Sequence of chain 1.A:
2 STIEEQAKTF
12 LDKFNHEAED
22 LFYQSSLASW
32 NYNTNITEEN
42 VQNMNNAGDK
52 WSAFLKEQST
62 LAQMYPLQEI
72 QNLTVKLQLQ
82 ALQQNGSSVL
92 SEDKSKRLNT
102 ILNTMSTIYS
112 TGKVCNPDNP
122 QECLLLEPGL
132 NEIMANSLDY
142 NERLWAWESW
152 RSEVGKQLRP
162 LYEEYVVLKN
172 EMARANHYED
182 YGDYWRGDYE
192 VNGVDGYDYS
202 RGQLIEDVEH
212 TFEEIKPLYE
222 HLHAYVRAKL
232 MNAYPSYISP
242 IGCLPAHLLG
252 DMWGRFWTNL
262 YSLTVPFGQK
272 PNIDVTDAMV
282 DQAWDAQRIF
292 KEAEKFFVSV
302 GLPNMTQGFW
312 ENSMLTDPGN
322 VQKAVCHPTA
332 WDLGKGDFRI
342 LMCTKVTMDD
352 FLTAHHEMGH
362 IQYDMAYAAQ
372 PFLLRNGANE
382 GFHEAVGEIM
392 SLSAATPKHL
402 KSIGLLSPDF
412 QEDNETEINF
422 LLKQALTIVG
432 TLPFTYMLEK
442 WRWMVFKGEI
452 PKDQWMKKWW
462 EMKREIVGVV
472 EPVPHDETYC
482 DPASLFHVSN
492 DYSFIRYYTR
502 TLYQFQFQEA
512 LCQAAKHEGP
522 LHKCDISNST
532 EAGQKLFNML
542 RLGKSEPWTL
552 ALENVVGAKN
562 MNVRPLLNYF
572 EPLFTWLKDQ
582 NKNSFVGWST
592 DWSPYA

Binding-site contacts:
Ligand atom O5 contacts residue LYS9 of chain 1.A at 3.7 Å.
Ligand atom C1 contacts residue ASN73 of chain 1.A at 1.4 Å.
Ligand atom C6 contacts residue LYS9 of chain 1.A at 4.4 Å.
Ligand atom C1 contacts residue LYS9 of chain 1.A at 4.1 Å.
Ligand atom C4 contacts residue ASN73 of chain 1.A at 4.2 Å.
Ligand atom N2 contacts residue THR75 of chain 1.A at 4.5 Å.
Ligand atom C8 contacts residue ASN73 of chain 1.A at 4.2 Å.
Ligand atom C2 contacts residue ASN73 of chain 1.A at 2.4 Å.
Ligand atom C5 contacts residue ASN73 of chain 1.A at 3.7 Å.
Ligand atom C7 contacts residue ASN73 of chain 1.A at 3.4 Å.
Ligand atom N2 contacts residue ASN73 of chain 1.A at 2.7 Å (h-bond).
Ligand atom O7 contacts residue ASN73 of chain 1.A at 3.6 Å (h-bond).
Ligand atom C3 contacts residue ASN73 of chain 1.A at 3.8 Å.
Ligand atom O5 contacts residue ASN73 of chain 1.A at 2.5 Å (h-bond).

A protein and the small-molecule ligand that binds it are described below.
Small molecule (SMILES): CC(=O)N[C@H]1[C@H](O[C@H]2[C@H](O)[C@@H](NC(C)=O)CO[C@@H]2CO)O[C@H](CO)[C@@H](O)[C@@H]1O